Sequence of chain 1.C:
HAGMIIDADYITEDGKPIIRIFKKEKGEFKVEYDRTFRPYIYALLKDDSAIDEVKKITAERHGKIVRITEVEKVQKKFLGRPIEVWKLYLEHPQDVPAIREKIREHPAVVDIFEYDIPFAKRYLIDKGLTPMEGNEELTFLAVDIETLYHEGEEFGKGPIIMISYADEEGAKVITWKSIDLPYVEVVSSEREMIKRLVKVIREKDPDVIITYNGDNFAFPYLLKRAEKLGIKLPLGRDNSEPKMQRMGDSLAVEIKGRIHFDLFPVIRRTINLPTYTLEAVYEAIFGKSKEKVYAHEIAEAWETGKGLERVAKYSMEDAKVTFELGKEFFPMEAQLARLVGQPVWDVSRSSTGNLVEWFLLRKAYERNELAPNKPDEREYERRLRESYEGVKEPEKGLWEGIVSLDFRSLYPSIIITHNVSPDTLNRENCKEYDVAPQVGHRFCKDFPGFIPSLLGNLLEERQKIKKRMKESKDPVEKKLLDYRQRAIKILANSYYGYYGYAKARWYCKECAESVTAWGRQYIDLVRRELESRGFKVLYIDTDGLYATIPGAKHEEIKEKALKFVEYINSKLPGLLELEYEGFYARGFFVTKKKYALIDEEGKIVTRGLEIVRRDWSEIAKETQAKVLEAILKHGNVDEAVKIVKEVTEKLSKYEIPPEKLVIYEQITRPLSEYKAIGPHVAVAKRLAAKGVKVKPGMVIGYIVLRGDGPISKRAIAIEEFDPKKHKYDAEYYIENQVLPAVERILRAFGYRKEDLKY

Binding-site contacts:
Ligand atom OP1 contacts residue LYS696 of chain 1.C at 2.8 Å (salt-bridge).
Ligand atom OP2 contacts residue THR689 of chain 1.C at 2.6 Å (h-bond).
Ligand atom OP2 contacts residue LYS696 of chain 1.C at 3.1 Å (salt-bridge).
Ligand atom OP1 contacts residue GLU686 of chain 1.C at 3.5 Å.
Ligand atom OP1 contacts residue ALA697 of chain 1.C at 3.3 Å (h-bond).
Ligand atom OP1 contacts residue TYR695 of chain 1.C at 2.5 Å (h-bond).
Ligand atom C4' contacts residue ASP636 of chain 1.C at 3.5 Å.
Ligand atom OP1 contacts residue HIS701 of chain 1.C at 3.0 Å (h-bond).
Ligand atom OP1 contacts residue ARG635 of chain 1.C at 2.5 Å (salt-bridge).
Ligand atom P contacts residue THR689 of chain 1.C at 3.5 Å.
Ligand atom O5' contacts residue ARG690 of chain 1.C at 3.5 Å (salt-bridge).
Ligand atom OP2 contacts residue ARG690 of chain 1.C at 3.2 Å (salt-bridge).
Ligand atom C1' contacts residue ARG287 of chain 1.C at 3.8 Å.
Ligand atom C5' contacts residue HIS701 of chain 1.C at 3.5 Å.
Ligand atom OP2 contacts residue ARG690 of chain 1.C at 2.9 Å (salt-bridge).
Ligand atom O3' contacts residue PHE283 of chain 1.C at 3.7 Å.
Ligand atom OP2 contacts residue ARG635 of chain 1.C at 3.5 Å (salt-bridge).
Ligand atom O4' contacts residue ASP636 of chain 1.C at 3.4 Å (salt-bridge).
Ligand atom P contacts residue TYR695 of chain 1.C at 3.8 Å.
Ligand atom OP1 contacts residue GLN687 of chain 1.C at 2.9 Å (h-bond).
Ligand atom O3' contacts residue LYS696 of chain 1.C at 3.8 Å.
Ligand atom C5' contacts residue GLN687 of chain 1.C at 3.8 Å.
Ligand atom O2 contacts residue ARG634 of chain 1.C at 3.3 Å (salt-bridge).
Ligand atom OP1 contacts residue THR689 of chain 1.C at 3.5 Å (h-bond).
Ligand atom C5' contacts residue ASP636 of chain 1.C at 3.5 Å.
Ligand atom OP1 contacts residue TYR695 of chain 1.C at 3.5 Å.
Ligand atom C4' contacts residue GLU686 of chain 1.C at 3.7 Å.
Ligand atom O3' contacts residue ALA697 of chain 1.C at 3.7 Å.
Ligand atom C2' contacts residue ARG287 of chain 1.C at 3.7 Å.
Ligand atom O3' contacts residue ARG634 of chain 1.C at 3.5 Å.
Ligand atom C1' contacts residue ARG634 of chain 1.C at 3.8 Å.
Ligand atom OP1 contacts residue ARG635 of chain 1.C at 3.0 Å (salt-bridge).
Ligand atom P contacts residue ARG690 of chain 1.C at 3.7 Å.
Ligand atom OP1 contacts residue LYS696 of chain 1.C at 3.6 Å.
Ligand atom OP2 contacts residue GLN687 of chain 1.C at 3.1 Å (h-bond).
Ligand atom O4' contacts residue ARG634 of chain 1.C at 3.5 Å (salt-bridge).
Ligand atom OP1 contacts residue ARG634 of chain 1.C at 3.4 Å.
Ligand atom N3 contacts residue ARG287 of chain 1.C at 3.4 Å (salt-bridge).
Ligand atom C4 contacts residue ARG287 of chain 1.C at 3.8 Å.
Ligand atom OP1 contacts residue GLN687 of chain 1.C at 3.2 Å (h-bond).

A small-molecule ligand and the protein it binds are described below.
Small molecule (SMILES): Cc1cn([C@H]2C[C@H](O[P](=O)(O)OC[C@H]3O[C@@H](n4ccc(N)nc4=O)C[C@@H]3O[P](=O)(O)OC[C@H]3O[C@@H](n4cnc5c(N)ncnc54)C[C@@H]3O[P](=O)(O)OC[C@H]3O[C@@H](n4ccc(N)nc4=O)C[C@@H]3O[P](=O)(O)OC[C@H]3O[C@@H](n4cnc5c(=O)nc(N)[nH]c54)C[C@@H]3O)[C@@H](CO[P](=O)(O)O[C@H]3C[C@H](n4cnc5c(N)ncnc54)O[C@@H]3CO[P](=O)(O)O[C@H]3C[C@H](n4cnc5c(=O)nc(N)[nH]c54)O[C@@H]3CO[P](=O)(O)O[C@H]3C[C@H](n4ccc(N)nc4=O)O[C@@H]3CO)O2)c(=O)[nH]c1=O